Sequence of chain 1.A:
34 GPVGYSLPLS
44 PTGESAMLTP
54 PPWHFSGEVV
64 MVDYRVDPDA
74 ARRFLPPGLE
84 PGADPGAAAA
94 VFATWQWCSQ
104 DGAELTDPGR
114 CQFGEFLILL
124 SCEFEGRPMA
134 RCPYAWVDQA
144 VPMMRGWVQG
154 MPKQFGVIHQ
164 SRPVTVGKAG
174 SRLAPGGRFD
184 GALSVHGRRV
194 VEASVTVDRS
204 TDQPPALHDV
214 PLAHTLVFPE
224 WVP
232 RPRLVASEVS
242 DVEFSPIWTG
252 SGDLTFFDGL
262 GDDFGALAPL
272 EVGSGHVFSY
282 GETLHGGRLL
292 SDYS

This small molecule binds to this protein.
Small molecule (SMILES): O=C(O)C/C=C/c1c[nH]cn1

Binding-site contacts:
Ligand atom O03 contacts residue GLN152 of chain 1.A at 2.9 Å (h-bond).
Ligand atom C04 contacts residue PRO145 of chain 1.A at 3.8 Å (hydrophobic).
Ligand atom O03 contacts residue PHE58 of chain 1.A at 3.9 Å.
Ligand atom C07 contacts residue PHE58 of chain 1.A at 3.7 Å (hydrophobic).
Ligand atom C02 contacts residue GLN152 of chain 1.A at 3.8 Å.
Ligand atom C02 contacts residue PRO145 of chain 1.A at 3.8 Å (hydrophobic).
Ligand atom O03 contacts residue LYS156 of chain 1.A at 3.2 Å (salt-bridge).
Ligand atom N12 contacts residue GLU118 of chain 1.A at 3.0 Å (salt-bridge).
Ligand atom O01 contacts residue PHE116 of chain 1.A at 3.4 Å.
Ligand atom C02 contacts residue ARG148 of chain 1.A at 3.5 Å.
Ligand atom C02 contacts residue PHE58 of chain 1.A at 4.0 Å (hydrophobic).
Ligand atom O01 contacts residue LYS156 of chain 1.A at 3.1 Å (salt-bridge).
Ligand atom C06 contacts residue PHE116 of chain 1.A at 4.0 Å (hydrophobic).
Ligand atom C02 contacts residue PHE116 of chain 1.A at 4.2 Å (hydrophobic).
Ligand atom C06 contacts residue LYS156 of chain 1.A at 2.5 Å.
Ligand atom C11 contacts residue GLU118 of chain 1.A at 3.4 Å.
Ligand atom N12 contacts residue TRP98 of chain 1.A at 4.1 Å.
Ligand atom N10 contacts residue TRP98 of chain 1.A at 3.7 Å.
Ligand atom C09 contacts residue GLU283 of chain 1.A at 3.5 Å.
Ligand atom C11 contacts residue MET154 of chain 1.A at 4.3 Å (hydrophobic).
Ligand atom C07 contacts residue GLU118 of chain 1.A at 4.2 Å.
Ligand atom O01 contacts residue PHE58 of chain 1.A at 3.6 Å.
Ligand atom C06 contacts residue GLU118 of chain 1.A at 3.4 Å.
Ligand atom O01 contacts residue PRO145 of chain 1.A at 3.4 Å.
Ligand atom O03 contacts residue GLY149 of chain 1.A at 4.2 Å.
Ligand atom C07 contacts residue PHE116 of chain 1.A at 4.1 Å (hydrophobic).
Ligand atom C08 contacts residue PHE58 of chain 1.A at 4.4 Å (hydrophobic).
Ligand atom N10 contacts residue GLU283 of chain 1.A at 3.7 Å.
Ligand atom C07 contacts residue LYS156 of chain 1.A at 3.7 Å.
Ligand atom N12 contacts residue MET154 of chain 1.A at 3.9 Å.
Ligand atom O01 contacts residue ARG148 of chain 1.A at 2.7 Å (salt-bridge).
Ligand atom C08 contacts residue GLU118 of chain 1.A at 4.0 Å.
Ligand atom C02 contacts residue LYS156 of chain 1.A at 2.4 Å.
Ligand atom O03 contacts residue PRO145 of chain 1.A at 4.2 Å.
Ligand atom C04 contacts residue PHE116 of chain 1.A at 4.1 Å (hydrophobic).
Ligand atom C11 contacts residue TRP98 of chain 1.A at 3.5 Å (hydrophobic).
Ligand atom C04 contacts residue LYS156 of chain 1.A at 1.3 Å.
Ligand atom C04 contacts residue GLN152 of chain 1.A at 4.0 Å.
Ligand atom O03 contacts residue ARG148 of chain 1.A at 2.8 Å (salt-bridge).
Ligand atom C04 contacts residue GLU118 of chain 1.A at 4.4 Å.